Sequence of chain 1.D:
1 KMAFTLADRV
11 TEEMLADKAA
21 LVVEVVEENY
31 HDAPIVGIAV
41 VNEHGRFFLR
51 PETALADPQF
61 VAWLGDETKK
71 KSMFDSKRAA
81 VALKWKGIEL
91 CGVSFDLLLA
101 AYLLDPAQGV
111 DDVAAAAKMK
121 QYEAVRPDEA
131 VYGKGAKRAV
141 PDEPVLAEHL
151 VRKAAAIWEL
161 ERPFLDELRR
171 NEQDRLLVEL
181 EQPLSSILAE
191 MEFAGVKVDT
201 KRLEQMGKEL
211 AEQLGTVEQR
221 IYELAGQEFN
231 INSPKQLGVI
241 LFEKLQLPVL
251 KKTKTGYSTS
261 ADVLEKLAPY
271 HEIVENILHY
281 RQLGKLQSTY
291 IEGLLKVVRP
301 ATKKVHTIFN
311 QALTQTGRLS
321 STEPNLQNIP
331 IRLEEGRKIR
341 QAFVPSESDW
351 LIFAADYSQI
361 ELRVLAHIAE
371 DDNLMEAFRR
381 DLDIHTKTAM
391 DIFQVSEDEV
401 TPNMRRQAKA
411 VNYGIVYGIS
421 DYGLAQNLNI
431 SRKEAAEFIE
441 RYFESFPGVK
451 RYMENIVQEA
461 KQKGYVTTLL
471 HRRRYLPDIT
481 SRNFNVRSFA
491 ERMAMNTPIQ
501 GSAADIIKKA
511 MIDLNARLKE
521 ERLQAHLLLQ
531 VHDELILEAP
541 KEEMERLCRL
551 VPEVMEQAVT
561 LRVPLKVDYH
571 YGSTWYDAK

This protein binds this small molecule.
Small molecule (SMILES): Cc1cn([C@H]2C[C@H](O[P](=O)(O)OC[C@H]3O[C@@H](n4ccc(N)nc4=O)C[C@@H]3O[P](=O)(O)OC[C@H]3O[C@@H](n4cnc5c(N)ncnc54)C[C@@H]3O[P](=O)(O)OC[C@H]3O[C@@H](n4cnc5c(=O)nc(N)[nH]c54)C[C@@H]3O[P](=O)(O)OC[C@H]3O[C@@H](n4ccc(N)nc4=O)C[C@@H]3N)[C@@H](CO[P](=O)(O)O[C@H]3C[C@H](n4cnc5c(N)ncnc54)O[C@@H]3CO[P](=O)(O)O[C@H]3C[C@H](n4cnc5c(=O)nc(N)[nH]c54)O[C@@H]3CO[P](=O)(O)O[C@H]3C[C@H](n4ccc(N)nc4=O)O[C@@H]3CO[P](=O)(O)O[C@H]3C[C@H](n4cnc5c(=O)nc(N)[nH]c54)O[C@@H]3CO)O2)c(=O)[nH]c1=O

Binding-site contacts:
Ligand atom C1' contacts residue LYS285 of chain 1.D at 3.6 Å.
Ligand atom N contacts residue ASP533 of chain 1.D at 2.3 Å (salt-bridge).
Ligand atom OP1 contacts residue PRO330 of chain 1.D at 3.5 Å.
Ligand atom O3' contacts residue ARG281 of chain 1.D at 3.3 Å (salt-bridge).
Ligand atom C2' contacts residue TYR290 of chain 1.D at 3.4 Å (hydrophobic).
Ligand atom C5' contacts residue GLU534 of chain 1.D at 3.4 Å.
Ligand atom C2' contacts residue GLN327 of chain 1.D at 3.5 Å.
Ligand atom N3 contacts residue DGT1 of chain 1.M at 3.5 Å.
Ligand atom OP1 contacts residue ILE331 of chain 1.D at 2.8 Å (h-bond).
Ligand atom N contacts residue DGT1 of chain 1.M at 3.0 Å (h-bond).
Ligand atom C5' contacts residue ILE329 of chain 1.D at 3.2 Å (hydrophobic).
Ligand atom OP1 contacts residue ARG332 of chain 1.D at 2.7 Å (salt-bridge).
Ligand atom O4' contacts residue TYR290 of chain 1.D at 3.5 Å (h-bond).
Ligand atom C4' contacts residue ASN328 of chain 1.D at 3.5 Å.
Ligand atom OP2 contacts residue SER260 of chain 1.D at 3.6 Å.
Ligand atom O3' contacts residue PRO330 of chain 1.D at 3.6 Å.
Ligand atom O4' contacts residue LYS285 of chain 1.D at 3.2 Å (salt-bridge).
Ligand atom N3 contacts residue ASN328 of chain 1.D at 3.1 Å (h-bond).
Ligand atom OP1 contacts residue THR259 of chain 1.D at 2.8 Å (h-bond).
Ligand atom C2' contacts residue DGT1 of chain 1.M at 2.9 Å.
Ligand atom O4' contacts residue ASN328 of chain 1.D at 3.1 Å.
Ligand atom C4' contacts residue ILE329 of chain 1.D at 3.6 Å (hydrophobic).
Ligand atom OP2 contacts residue ALA261 of chain 1.D at 2.7 Å (h-bond).
Ligand atom C2' contacts residue ASN328 of chain 1.D at 3.4 Å.
Ligand atom O2 contacts residue LYS285 of chain 1.D at 2.7 Å (salt-bridge).
Ligand atom C5' contacts residue VAL531 of chain 1.D at 3.6 Å (hydrophobic).
Ligand atom OP1 contacts residue SER258 of chain 1.D at 3.5 Å.
Ligand atom C1' contacts residue ASN328 of chain 1.D at 3.5 Å.
Ligand atom C1' contacts residue GLN327 of chain 1.D at 3.5 Å.
Ligand atom C3' contacts residue ASP533 of chain 1.D at 3.5 Å.
Ligand atom O2 contacts residue DGT1 of chain 1.M at 3.4 Å.
Ligand atom C1' contacts residue TYR290 of chain 1.D at 3.1 Å (hydrophobic).
Ligand atom OP2 contacts residue SER258 of chain 1.D at 3.0 Å (h-bond).
Ligand atom C4 contacts residue DGT1 of chain 1.M at 3.5 Å.
Ligand atom O4' contacts residue HIS532 of chain 1.D at 3.3 Å.
Ligand atom O4' contacts residue LYS285 of chain 1.D at 3.4 Å.
Ligand atom N contacts residue GLU534 of chain 1.D at 3.2 Å (salt-bridge).
Ligand atom O2 contacts residue ARG318 of chain 1.D at 2.9 Å (salt-bridge).
Ligand atom C1' contacts residue HIS532 of chain 1.D at 3.5 Å.
Ligand atom OP1 contacts residue ARG281 of chain 1.D at 2.9 Å (salt-bridge).